Sequence of chain 1.A:
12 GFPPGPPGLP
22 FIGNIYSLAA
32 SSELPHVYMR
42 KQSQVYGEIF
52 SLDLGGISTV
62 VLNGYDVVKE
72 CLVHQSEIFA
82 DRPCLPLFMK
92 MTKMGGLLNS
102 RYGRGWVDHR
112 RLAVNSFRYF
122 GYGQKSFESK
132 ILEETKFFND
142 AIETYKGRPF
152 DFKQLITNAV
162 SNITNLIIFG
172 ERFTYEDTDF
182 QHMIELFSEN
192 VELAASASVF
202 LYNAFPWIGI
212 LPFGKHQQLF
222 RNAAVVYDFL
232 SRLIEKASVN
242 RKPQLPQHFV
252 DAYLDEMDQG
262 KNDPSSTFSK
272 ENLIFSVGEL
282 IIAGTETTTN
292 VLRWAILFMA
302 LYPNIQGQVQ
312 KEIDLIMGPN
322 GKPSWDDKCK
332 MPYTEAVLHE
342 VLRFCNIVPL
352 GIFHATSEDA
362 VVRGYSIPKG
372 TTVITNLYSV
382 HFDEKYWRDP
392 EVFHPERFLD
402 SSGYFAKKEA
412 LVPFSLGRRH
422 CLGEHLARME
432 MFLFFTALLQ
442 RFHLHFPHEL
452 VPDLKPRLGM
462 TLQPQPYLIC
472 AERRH

A protein and the small-molecule ligand that binds it are described below.
Small molecule (SMILES): C=C1CC[C@H](O)C/C1=C/C=C1\CCC[C@]2(C)[C@@H]([C@H](C)/C=C/[C@H](C)C(C)C)CC[C@@H]12

Binding-site contacts:
Ligand atom C1D contacts residue MET461 of chain 1.A at 3.5 Å (hydrophobic).
Ligand atom C1P contacts residue ILE283 of chain 1.A at 4.0 Å (hydrophobic).
Ligand atom C1P contacts residue PHE188 of chain 1.A at 4.0 Å (hydrophobic).
Ligand atom C1V contacts residue PHE188 of chain 1.A at 3.8 Å (hydrophobic).
Ligand atom C1U contacts residue THR93 of chain 1.A at 4.1 Å.
Ligand atom C1A contacts residue GLU280 of chain 1.A at 3.8 Å.
Ligand atom C1I contacts residue PHE188 of chain 1.A at 3.4 Å (hydrophobic).
Ligand atom C2A contacts residue PHE188 of chain 1.A at 3.9 Å (hydrophobic).
Ligand atom C1K contacts residue LEU99 of chain 1.A at 4.0 Å (hydrophobic).
Ligand atom C1L contacts residue LEU88 of chain 1.A at 4.1 Å (hydrophobic).
Ligand atom C1O contacts residue LEU231 of chain 1.A at 4.1 Å (hydrophobic).
Ligand atom C1D contacts residue THR462 of chain 1.A at 3.7 Å.
Ligand atom C1N contacts residue PHE188 of chain 1.A at 3.6 Å (hydrophobic).
Ligand atom C1T contacts residue THR93 of chain 1.A at 4.1 Å.
Ligand atom O1G contacts residue TYR228 of chain 1.A at 3.8 Å.
Ligand atom C1H contacts residue MET92 of chain 1.A at 4.0 Å (hydrophobic).
Ligand atom C1S contacts residue MET92 of chain 1.A at 3.8 Å (hydrophobic).
Ligand atom C1X contacts residue ILE353 of chain 1.A at 3.7 Å (hydrophobic).
Ligand atom C1O contacts residue TYR228 of chain 1.A at 4.1 Å (hydrophobic).
Ligand atom C1M contacts residue MET92 of chain 1.A at 4.1 Å (hydrophobic).
Ligand atom C1C contacts residue VAL192 of chain 1.A at 3.9 Å (hydrophobic).
Ligand atom C1A contacts residue THR93 of chain 1.A at 3.5 Å.
Ligand atom C1Z contacts residue ALA224 of chain 1.A at 3.5 Å (hydrophobic).
Ligand atom C1C contacts residue THR462 of chain 1.A at 4.2 Å.
Ligand atom C1B contacts residue THR288 of chain 1.A at 3.4 Å.
Ligand atom C1N contacts residue LEU231 of chain 1.A at 3.9 Å (hydrophobic).
Ligand atom C1E contacts residue MET461 of chain 1.A at 3.8 Å (hydrophobic).
Ligand atom C1E contacts residue ALA195 of chain 1.A at 4.1 Å (hydrophobic).
Ligand atom C1R contacts residue ALA195 of chain 1.A at 3.9 Å (hydrophobic).
Ligand atom C1Z contacts residue TYR228 of chain 1.A at 4.0 Å (hydrophobic).
Ligand atom C1J contacts residue MET461 of chain 1.A at 4.2 Å (hydrophobic).
Ligand atom C1J contacts residue VAL192 of chain 1.A at 4.2 Å (hydrophobic).
Ligand atom O1G contacts residue ALA224 of chain 1.A at 2.7 Å (h-bond).
Ligand atom C1T contacts residue PHE188 of chain 1.A at 3.9 Å (hydrophobic).
Ligand atom C1F contacts residue ASN100 of chain 1.A at 3.6 Å.
Ligand atom C1H contacts residue PHE188 of chain 1.A at 4.1 Å (hydrophobic).
Ligand atom C1D contacts residue VAL349 of chain 1.A at 3.6 Å (hydrophobic).
Ligand atom O1G contacts residue VAL227 of chain 1.A at 3.8 Å.
Ligand atom C1A contacts residue PHE276 of chain 1.A at 3.8 Å (hydrophobic).
Ligand atom C1Q contacts residue ILE283 of chain 1.A at 4.0 Å (hydrophobic).